Binding-site contacts:
Ligand atom C1 contacts residue ASN661 of chain 1.A at 1.5 Å.
Ligand atom C8 contacts residue VAL660 of chain 1.A at 4.4 Å (hydrophobic).
Ligand atom C3 contacts residue ASN661 of chain 1.A at 4.0 Å.
Ligand atom C8 contacts residue ASN661 of chain 1.A at 3.9 Å.
Ligand atom C8 contacts residue HIS659 of chain 1.A at 4.0 Å.
Ligand atom N2 contacts residue ASN661 of chain 1.A at 2.9 Å.
Ligand atom C7 contacts residue ASN661 of chain 1.A at 3.8 Å.
Ligand atom C4 contacts residue ASN661 of chain 1.A at 4.3 Å.
Ligand atom C2 contacts residue ASN661 of chain 1.A at 2.7 Å.
Ligand atom C5 contacts residue ASN661 of chain 1.A at 3.6 Å.
Ligand atom O5 contacts residue ASN661 of chain 1.A at 2.3 Å (h-bond).

Sequence of chain 1.A:
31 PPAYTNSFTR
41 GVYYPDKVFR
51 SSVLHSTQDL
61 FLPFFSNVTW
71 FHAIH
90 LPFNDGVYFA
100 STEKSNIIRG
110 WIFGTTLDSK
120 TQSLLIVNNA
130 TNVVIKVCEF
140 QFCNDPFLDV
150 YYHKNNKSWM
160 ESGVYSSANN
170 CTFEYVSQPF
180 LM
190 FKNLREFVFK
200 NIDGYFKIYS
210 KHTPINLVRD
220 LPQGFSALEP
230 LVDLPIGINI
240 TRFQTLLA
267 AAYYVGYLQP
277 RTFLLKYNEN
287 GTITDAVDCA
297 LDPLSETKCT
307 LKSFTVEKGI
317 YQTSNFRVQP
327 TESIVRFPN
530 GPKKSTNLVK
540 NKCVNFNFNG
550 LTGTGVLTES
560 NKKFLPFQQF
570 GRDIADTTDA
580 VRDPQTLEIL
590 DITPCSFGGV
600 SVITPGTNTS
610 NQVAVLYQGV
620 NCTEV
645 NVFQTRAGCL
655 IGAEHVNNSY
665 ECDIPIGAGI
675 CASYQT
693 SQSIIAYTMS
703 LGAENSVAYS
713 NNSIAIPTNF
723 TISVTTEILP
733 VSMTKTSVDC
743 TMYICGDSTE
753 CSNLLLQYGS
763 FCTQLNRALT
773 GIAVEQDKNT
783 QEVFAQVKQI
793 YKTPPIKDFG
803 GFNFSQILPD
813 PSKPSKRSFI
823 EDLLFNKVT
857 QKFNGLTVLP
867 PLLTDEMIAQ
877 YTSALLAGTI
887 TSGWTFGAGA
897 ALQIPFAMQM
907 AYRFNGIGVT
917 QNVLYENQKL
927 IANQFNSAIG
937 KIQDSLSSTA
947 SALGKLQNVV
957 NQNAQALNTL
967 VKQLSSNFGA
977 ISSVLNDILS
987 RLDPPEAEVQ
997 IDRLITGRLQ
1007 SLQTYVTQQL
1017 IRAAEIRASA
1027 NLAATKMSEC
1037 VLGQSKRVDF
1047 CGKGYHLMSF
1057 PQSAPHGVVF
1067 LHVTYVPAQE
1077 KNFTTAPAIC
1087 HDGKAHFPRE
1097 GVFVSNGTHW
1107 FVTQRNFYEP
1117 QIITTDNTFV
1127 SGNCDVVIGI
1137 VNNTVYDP

A protein and the small-molecule ligand that binds it are described below.
Small molecule (SMILES): CC(=O)N[C@@H]1[C@@H](O)[C@H](O)[C@@H](CO)O[C@H]1O